Binding-site contacts:
Ligand atom O1 contacts residue HIS447 of chain 1.A at 3.3 Å (h-bond).
Ligand atom C3 contacts residue GLY123 of chain 1.A at 4.0 Å.
Ligand atom O2 contacts residue HIS447 of chain 1.A at 3.9 Å.
Ligand atom O1 contacts residue GLY122 of chain 1.A at 4.4 Å.
Ligand atom C3 contacts residue GLY122 of chain 1.A at 4.2 Å.
Ligand atom O2 contacts residue PHE81 of chain 1.A at 4.5 Å.
Ligand atom O2 contacts residue LEU342 of chain 1.A at 4.4 Å.
Ligand atom C2 contacts residue LEU77 of chain 1.A at 4.4 Å (hydrophobic).
Ligand atom C5 contacts residue SER201 of chain 1.A at 4.1 Å.
Ligand atom C5 contacts residue HIS447 of chain 1.A at 4.2 Å.
Ligand atom C1 contacts residue LEU342 of chain 1.A at 4.5 Å (hydrophobic).
Ligand atom O2 contacts residue LEU77 of chain 1.A at 4.1 Å.
Ligand atom C1 contacts residue LEU284 of chain 1.A at 4.5 Å (hydrophobic).
Ligand atom C2 contacts residue GLY122 of chain 1.A at 4.3 Å.
Ligand atom O1 contacts residue SER201 of chain 1.A at 2.7 Å (h-bond).
Ligand atom C2 contacts residue VAL126 of chain 1.A at 4.5 Å (hydrophobic).

A small-molecule ligand and the protein it binds are described below.
Small molecule (SMILES): CC[C@H](C)C(=O)O

Sequence of chain 1.A:
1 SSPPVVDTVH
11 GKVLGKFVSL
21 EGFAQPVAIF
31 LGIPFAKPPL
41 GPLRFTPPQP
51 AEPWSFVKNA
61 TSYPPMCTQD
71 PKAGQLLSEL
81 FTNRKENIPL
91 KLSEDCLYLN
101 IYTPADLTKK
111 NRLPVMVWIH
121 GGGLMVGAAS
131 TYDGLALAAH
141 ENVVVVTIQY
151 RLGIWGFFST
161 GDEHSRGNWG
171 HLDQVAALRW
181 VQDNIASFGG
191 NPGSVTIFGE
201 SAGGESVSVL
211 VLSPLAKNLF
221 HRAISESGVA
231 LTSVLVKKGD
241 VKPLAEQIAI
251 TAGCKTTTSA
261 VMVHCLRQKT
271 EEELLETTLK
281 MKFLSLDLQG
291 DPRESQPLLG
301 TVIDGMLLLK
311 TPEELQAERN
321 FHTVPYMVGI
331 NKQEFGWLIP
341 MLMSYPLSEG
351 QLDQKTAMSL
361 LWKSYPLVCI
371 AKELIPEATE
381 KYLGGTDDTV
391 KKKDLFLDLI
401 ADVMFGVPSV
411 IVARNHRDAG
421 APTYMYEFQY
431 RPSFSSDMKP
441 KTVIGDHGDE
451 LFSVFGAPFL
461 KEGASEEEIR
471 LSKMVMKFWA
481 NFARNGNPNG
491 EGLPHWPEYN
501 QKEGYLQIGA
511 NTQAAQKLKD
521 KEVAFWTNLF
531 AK